Binding-site contacts:
Ligand atom O2 contacts residue ILE185 of chain 1.F at 3.4 Å.
Ligand atom O7 contacts residue GLU215 of chain 1.F at 3.0 Å (salt-bridge).
Ligand atom O4 contacts residue GLY390 of chain 1.F at 3.0 Å (h-bond).
Ligand atom C3 contacts residue MG1 of chain 1.R at 3.0 Å.
Ligand atom O7 contacts residue LYS187 of chain 1.F at 3.4 Å (salt-bridge).
Ligand atom O5P contacts residue HIS342 of chain 1.F at 2.7 Å (h-bond).
Ligand atom O3P contacts residue THR74 of chain 1.E at 3.0 Å (h-bond).
Ligand atom O2 contacts residue ASP214 of chain 1.F at 3.5 Å (salt-bridge).
Ligand atom O5P contacts residue SER389 of chain 1.F at 3.3 Å (h-bond).
Ligand atom O7 contacts residue ASP214 of chain 1.F at 3.0 Å (salt-bridge).
Ligand atom O1P contacts residue LYS350 of chain 1.F at 2.9 Å (salt-bridge).
Ligand atom O3 contacts residue GLU215 of chain 1.F at 3.0 Å (salt-bridge).
Ligand atom O6 contacts residue LYS350 of chain 1.F at 3.0 Å (salt-bridge).
Ligand atom C contacts residue MG1 of chain 1.R at 2.8 Å.
Ligand atom O2 contacts residue LYS187 of chain 1.F at 3.2 Å (salt-bridge).
Ligand atom O3P contacts residue GLY414 of chain 1.F at 3.4 Å.
Ligand atom O2 contacts residue MG1 of chain 1.R at 2.2 Å.
Ligand atom O3 contacts residue HIS308 of chain 1.F at 2.8 Å (h-bond).
Ligand atom C3 contacts residue KCX212 of chain 1.F at 3.1 Å.
Ligand atom O2P contacts residue GLY414 of chain 1.F at 2.8 Å (h-bond).
Ligand atom O6P contacts residue ARG309 of chain 1.F at 2.9 Å (salt-bridge).
Ligand atom O2 contacts residue KCX212 of chain 1.F at 3.2 Å (h-bond).
Ligand atom O3 contacts residue ASN132 of chain 1.E at 3.4 Å (h-bond).
Ligand atom O4P contacts residue ARG309 of chain 1.F at 3.1 Å (salt-bridge).
Ligand atom C2 contacts residue MG1 of chain 1.R at 2.8 Å.
Ligand atom O1 contacts residue LYS187 of chain 1.F at 3.2 Å (salt-bridge).
Ligand atom O1P contacts residue THR74 of chain 1.E at 3.5 Å (h-bond).
Ligand atom O4 contacts residue SER389 of chain 1.F at 3.0 Å (h-bond).
Ligand atom C contacts residue LYS187 of chain 1.F at 3.4 Å.
Ligand atom O7 contacts residue ASN132 of chain 1.E at 2.9 Å (h-bond).
Ligand atom C contacts residue ASN132 of chain 1.E at 3.3 Å.
Ligand atom O6 contacts residue ASN132 of chain 1.E at 3.5 Å (h-bond).
Ligand atom O3P contacts residue GLY415 of chain 1.F at 2.7 Å (h-bond).
Ligand atom O3 contacts residue KCX212 of chain 1.F at 2.7 Å (h-bond).
Ligand atom O1P contacts residue GLY391 of chain 1.F at 2.6 Å (h-bond).
Ligand atom O6 contacts residue GLU69 of chain 1.E at 3.4 Å (salt-bridge).
Ligand atom O3P contacts residue LYS187 of chain 1.F at 3.4 Å.
Ligand atom O7 contacts residue LYS189 of chain 1.F at 2.7 Å (salt-bridge).
Ligand atom O3 contacts residue MG1 of chain 1.R at 2.1 Å.
Ligand atom O7 contacts residue MG1 of chain 1.R at 2.2 Å.

The protein below binds the small molecule below.
Small molecule (SMILES): O=C(O)[C@@](O)(COP(=O)(O)O)[C@H](O)[C@H](O)COP(=O)(O)O

Sequence of chain 1.E:
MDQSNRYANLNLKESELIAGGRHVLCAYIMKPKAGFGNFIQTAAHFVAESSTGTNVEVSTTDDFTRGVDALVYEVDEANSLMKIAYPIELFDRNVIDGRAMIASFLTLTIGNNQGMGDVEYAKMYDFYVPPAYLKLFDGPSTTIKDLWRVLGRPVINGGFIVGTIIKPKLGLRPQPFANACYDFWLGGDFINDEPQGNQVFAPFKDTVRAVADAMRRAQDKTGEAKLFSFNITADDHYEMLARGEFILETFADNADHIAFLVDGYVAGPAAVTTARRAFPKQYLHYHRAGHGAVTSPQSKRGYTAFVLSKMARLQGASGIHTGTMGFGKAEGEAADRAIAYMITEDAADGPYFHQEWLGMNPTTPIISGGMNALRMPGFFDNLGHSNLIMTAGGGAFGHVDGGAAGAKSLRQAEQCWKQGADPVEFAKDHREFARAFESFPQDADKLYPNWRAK

Sequence of chain 1.F:
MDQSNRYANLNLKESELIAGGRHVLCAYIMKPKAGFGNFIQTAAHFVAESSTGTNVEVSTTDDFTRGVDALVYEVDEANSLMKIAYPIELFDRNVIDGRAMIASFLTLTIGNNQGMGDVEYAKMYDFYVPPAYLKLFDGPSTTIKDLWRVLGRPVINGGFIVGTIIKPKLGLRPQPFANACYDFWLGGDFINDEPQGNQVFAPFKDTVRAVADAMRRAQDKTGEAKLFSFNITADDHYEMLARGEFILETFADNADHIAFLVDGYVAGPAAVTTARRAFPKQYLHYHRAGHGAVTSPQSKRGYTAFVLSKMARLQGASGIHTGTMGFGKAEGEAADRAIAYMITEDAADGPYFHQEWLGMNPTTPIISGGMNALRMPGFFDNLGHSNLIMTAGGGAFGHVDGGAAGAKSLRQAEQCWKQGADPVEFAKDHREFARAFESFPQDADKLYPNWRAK